The protein below binds the small molecule below.
Small molecule (SMILES): Nc1ncnc2c1ncn2[C@H]1C[C@H](O)[C@@H](COP(=O)(O)O)O1

Sequence of chain 1.XA:
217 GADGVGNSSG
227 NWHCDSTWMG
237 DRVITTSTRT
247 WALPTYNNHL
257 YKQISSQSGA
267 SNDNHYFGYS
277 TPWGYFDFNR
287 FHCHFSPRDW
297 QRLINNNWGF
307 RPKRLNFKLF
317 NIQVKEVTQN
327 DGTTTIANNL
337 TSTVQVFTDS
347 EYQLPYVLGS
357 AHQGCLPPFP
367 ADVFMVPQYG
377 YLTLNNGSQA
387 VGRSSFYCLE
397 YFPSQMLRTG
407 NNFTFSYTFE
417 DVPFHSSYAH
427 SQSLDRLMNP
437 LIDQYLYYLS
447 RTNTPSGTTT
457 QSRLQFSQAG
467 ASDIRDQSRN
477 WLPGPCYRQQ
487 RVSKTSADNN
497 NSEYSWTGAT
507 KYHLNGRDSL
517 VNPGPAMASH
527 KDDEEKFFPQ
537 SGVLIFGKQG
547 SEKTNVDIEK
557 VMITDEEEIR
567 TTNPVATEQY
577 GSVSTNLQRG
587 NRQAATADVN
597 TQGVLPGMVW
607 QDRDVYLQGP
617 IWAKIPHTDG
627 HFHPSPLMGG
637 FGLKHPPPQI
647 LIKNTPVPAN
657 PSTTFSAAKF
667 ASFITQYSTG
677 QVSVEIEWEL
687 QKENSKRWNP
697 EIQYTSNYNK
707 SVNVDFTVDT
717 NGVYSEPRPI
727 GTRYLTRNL

Binding-site contacts:
Ligand atom C1' contacts residue PRO630 of chain 1.XA at 4.0 Å (hydrophobic).
Ligand atom N6 contacts residue GLY638 of chain 1.XA at 3.0 Å (h-bond).
Ligand atom C5 contacts residue PRO419 of chain 1.XA at 4.0 Å (hydrophobic).
Ligand atom P contacts residue HIS627 of chain 1.XA at 4.0 Å.
Ligand atom N7 contacts residue SER631 of chain 1.XA at 3.3 Å.
Ligand atom N9 contacts residue HIS629 of chain 1.XA at 4.3 Å.
Ligand atom C6 contacts residue SER631 of chain 1.XA at 4.3 Å.
Ligand atom N1 contacts residue PRO630 of chain 1.XA at 4.0 Å.
Ligand atom C6 contacts residue GLY638 of chain 1.XA at 3.9 Å.
Ligand atom C5 contacts residue SER631 of chain 1.XA at 3.9 Å.
Ligand atom C4 contacts residue PRO419 of chain 1.XA at 4.4 Å (hydrophobic).
Ligand atom N1 contacts residue PRO419 of chain 1.XA at 4.4 Å.
Ligand atom N6 contacts residue VAL418 of chain 1.XA at 3.5 Å.
Ligand atom C6 contacts residue VAL418 of chain 1.XA at 4.0 Å (hydrophobic).
Ligand atom O1P contacts residue PRO630 of chain 1.XA at 4.3 Å.
Ligand atom N6 contacts residue PRO419 of chain 1.XA at 4.5 Å.
Ligand atom C6 contacts residue PRO419 of chain 1.XA at 4.1 Å (hydrophobic).
Ligand atom C8 contacts residue SER631 of chain 1.XA at 3.8 Å.
Ligand atom C2' contacts residue HIS629 of chain 1.XA at 4.4 Å.
Ligand atom N6 contacts residue SER631 of chain 1.XA at 4.2 Å.
Ligand atom C8 contacts residue HIS629 of chain 1.XA at 3.6 Å.
Ligand atom C6 contacts residue PRO630 of chain 1.XA at 4.3 Å (hydrophobic).
Ligand atom C8 contacts residue PRO419 of chain 1.XA at 4.4 Å (hydrophobic).
Ligand atom N7 contacts residue PRO419 of chain 1.XA at 4.0 Å.
Ligand atom N1 contacts residue VAL418 of chain 1.XA at 4.1 Å.
Ligand atom N9 contacts residue PRO630 of chain 1.XA at 4.0 Å.
Ligand atom N1 contacts residue GLY638 of chain 1.XA at 3.5 Å (h-bond).
Ligand atom O4' contacts residue HIS629 of chain 1.XA at 4.2 Å.
Ligand atom C4 contacts residue PRO630 of chain 1.XA at 3.6 Å (hydrophobic).
Ligand atom O4' contacts residue PRO630 of chain 1.XA at 3.4 Å.
Ligand atom C1' contacts residue HIS629 of chain 1.XA at 3.8 Å.
Ligand atom N3 contacts residue PRO630 of chain 1.XA at 3.3 Å.
Ligand atom N7 contacts residue HIS629 of chain 1.XA at 4.3 Å.
Ligand atom C2 contacts residue PRO630 of chain 1.XA at 3.5 Å (hydrophobic).
Ligand atom C5 contacts residue PRO630 of chain 1.XA at 4.1 Å (hydrophobic).
Ligand atom P contacts residue PRO630 of chain 1.XA at 4.5 Å.
Ligand atom C4 contacts residue SER631 of chain 1.XA at 4.4 Å.
Ligand atom O5' contacts residue PRO630 of chain 1.XA at 3.9 Å.
Ligand atom O1P contacts residue LYS640 of chain 1.XA at 4.4 Å.
Ligand atom N6 contacts residue PHE637 of chain 1.XA at 4.0 Å.